The small molecule below binds the protein below.
Small molecule (SMILES): CC(=O)N[C@H]1[C@H](O[C@H]2[C@H](O)[C@@H](NC(C)=O)CO[C@@H]2CO)O[C@H](CO)[C@@H](O)[C@@H]1O

Binding-site contacts:
Ligand atom C1 contacts residue ASN129 of chain 1.A at 1.4 Å.
Ligand atom C4 contacts residue ASN129 of chain 1.A at 4.3 Å.
Ligand atom C7 contacts residue ASN129 of chain 1.A at 3.8 Å.
Ligand atom C6 contacts residue ARG132 of chain 1.A at 3.9 Å.
Ligand atom O7 contacts residue NAG1 of chain 1.K at 3.8 Å.
Ligand atom O7 contacts residue ASN129 of chain 1.A at 4.4 Å.
Ligand atom C5 contacts residue ASN129 of chain 1.A at 3.7 Å.
Ligand atom C5 contacts residue THR131 of chain 1.A at 4.4 Å.
Ligand atom O5 contacts residue ASN129 of chain 1.A at 2.4 Å (h-bond).
Ligand atom C1 contacts residue ARG132 of chain 1.A at 3.7 Å.
Ligand atom O6 contacts residue ARG132 of chain 1.A at 2.9 Å (salt-bridge).
Ligand atom C5 contacts residue ARG132 of chain 1.A at 4.0 Å.
Ligand atom O5 contacts residue ARG132 of chain 1.A at 2.9 Å (salt-bridge).
Ligand atom C1 contacts residue THR131 of chain 1.A at 3.7 Å.
Ligand atom C2 contacts residue THR131 of chain 1.A at 4.2 Å.
Ligand atom C3 contacts residue THR131 of chain 1.A at 4.2 Å.
Ligand atom C2 contacts residue ASN129 of chain 1.A at 2.4 Å.
Ligand atom C8 contacts residue NAG1 of chain 1.K at 4.3 Å.
Ligand atom N2 contacts residue THR131 of chain 1.A at 4.0 Å.
Ligand atom C7 contacts residue NAG1 of chain 1.K at 4.5 Å.
Ligand atom O6 contacts residue NAG1 of chain 1.K at 4.3 Å.
Ligand atom C3 contacts residue ASN129 of chain 1.A at 3.8 Å.
Ligand atom N2 contacts residue ASN129 of chain 1.A at 2.8 Å (h-bond).

Sequence of chain 1.A:
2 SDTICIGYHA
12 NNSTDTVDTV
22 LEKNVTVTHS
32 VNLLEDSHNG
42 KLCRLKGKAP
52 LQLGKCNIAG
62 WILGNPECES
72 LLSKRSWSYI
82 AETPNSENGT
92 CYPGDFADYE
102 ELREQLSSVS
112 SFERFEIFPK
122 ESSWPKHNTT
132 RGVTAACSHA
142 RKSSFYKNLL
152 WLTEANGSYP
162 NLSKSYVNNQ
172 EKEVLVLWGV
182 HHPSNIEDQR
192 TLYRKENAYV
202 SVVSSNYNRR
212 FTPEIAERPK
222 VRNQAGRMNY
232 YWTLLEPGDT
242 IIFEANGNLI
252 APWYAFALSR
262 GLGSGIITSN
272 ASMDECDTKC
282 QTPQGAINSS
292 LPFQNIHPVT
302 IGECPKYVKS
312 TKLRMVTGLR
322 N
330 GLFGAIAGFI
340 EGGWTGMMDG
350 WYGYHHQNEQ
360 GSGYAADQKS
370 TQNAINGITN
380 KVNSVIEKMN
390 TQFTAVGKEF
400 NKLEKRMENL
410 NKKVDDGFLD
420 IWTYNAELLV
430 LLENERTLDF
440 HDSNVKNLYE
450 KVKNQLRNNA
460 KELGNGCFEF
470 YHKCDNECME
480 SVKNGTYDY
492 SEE